A protein and the small-molecule ligand that binds it are described below.
Small molecule (SMILES): COc1ccc(F)cc1C(C)(C)C[C@@](O)(CNc1cc(C)cc2c1cnn2-c1cccc(C(=O)N2CCC[C@@H]2C(N)=O)c1)C(F)(F)F

Sequence of chain 1.E:
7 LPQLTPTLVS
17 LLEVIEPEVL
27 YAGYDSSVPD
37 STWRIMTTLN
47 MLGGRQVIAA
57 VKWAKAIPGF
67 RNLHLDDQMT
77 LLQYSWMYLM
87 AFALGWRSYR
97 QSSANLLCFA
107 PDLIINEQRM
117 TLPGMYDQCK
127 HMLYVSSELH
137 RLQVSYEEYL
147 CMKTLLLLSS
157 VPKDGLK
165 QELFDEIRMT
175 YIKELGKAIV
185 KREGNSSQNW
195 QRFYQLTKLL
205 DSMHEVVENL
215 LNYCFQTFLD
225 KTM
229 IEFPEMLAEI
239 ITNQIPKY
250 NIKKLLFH

Binding-site contacts:
Ligand atom F2 contacts residue LEU235 of chain 1.E at 3.6 Å.
Ligand atom C29 contacts residue ALA89 of chain 1.E at 3.5 Å (hydrophobic).
Ligand atom O4 contacts residue ARG93 of chain 1.E at 2.6 Å (salt-bridge).
Ligand atom C31 contacts residue GLN52 of chain 1.E at 3.5 Å.
Ligand atom N5 contacts residue GLU22 of chain 1.E at 3.5 Å (salt-bridge).
Ligand atom N5 contacts residue ALA89 of chain 1.E at 3.3 Å.
Ligand atom C28 contacts residue GLN52 of chain 1.E at 3.4 Å.
Ligand atom O3 contacts residue GLN52 of chain 1.E at 3.5 Å.
Ligand atom C1 contacts residue MET42 of chain 1.E at 3.2 Å (hydrophobic).
Ligand atom C4 contacts residue MET128 of chain 1.E at 3.6 Å (hydrophobic).
Ligand atom O3 contacts residue MET86 of chain 1.E at 3.1 Å.
Ligand atom F1 contacts residue LEU214 of chain 1.E at 3.4 Å.
Ligand atom C18 contacts residue PHE105 of chain 1.E at 3.7 Å (hydrophobic).
Ligand atom C11 contacts residue ASN46 of chain 1.E at 2.9 Å.
Ligand atom C16 contacts residue MET86 of chain 1.E at 3.7 Å (hydrophobic).
Ligand atom C17 contacts residue ALA87 of chain 1.E at 3.6 Å (hydrophobic).
Ligand atom C32 contacts residue GLN52 of chain 1.E at 3.4 Å.
Ligand atom N4 contacts residue ALA89 of chain 1.E at 3.3 Å.
Ligand atom C21 contacts residue PHE105 of chain 1.E at 3.6 Å (hydrophobic).
Ligand atom C23 contacts residue PHE105 of chain 1.E at 3.6 Å (hydrophobic).
Ligand atom O2 contacts residue ASN46 of chain 1.E at 3.0 Å (h-bond).
Ligand atom C17 contacts residue MET128 of chain 1.E at 3.6 Å (hydrophobic).
Ligand atom C17 contacts residue LEU90 of chain 1.E at 3.7 Å (hydrophobic).
Ligand atom C29 contacts residue LEU85 of chain 1.E at 3.6 Å (hydrophobic).
Ligand atom N3 contacts residue LEU48 of chain 1.E at 3.3 Å.
Ligand atom C10 contacts residue ASN46 of chain 1.E at 3.4 Å.
Ligand atom N2 contacts residue PHE105 of chain 1.E at 3.4 Å.
Ligand atom O2 contacts residue LEU45 of chain 1.E at 2.5 Å (h-bond).
Ligand atom C8 contacts residue ASN46 of chain 1.E at 3.5 Å.
Ligand atom C22 contacts residue GLN52 of chain 1.E at 3.1 Å.
Ligand atom C19 contacts residue PHE105 of chain 1.E at 3.4 Å (hydrophobic).
Ligand atom F2 contacts residue ASN46 of chain 1.E at 3.3 Å.
Ligand atom C26 contacts residue GLN52 of chain 1.E at 3.4 Å.
Ligand atom N2 contacts residue GLN52 of chain 1.E at 3.5 Å (h-bond).
Ligand atom C27 contacts residue GLN52 of chain 1.E at 3.1 Å.
Ligand atom C10 contacts residue MET42 of chain 1.E at 3.2 Å (hydrophobic).
Ligand atom N3 contacts residue GLN52 of chain 1.E at 2.8 Å (h-bond).
Ligand atom C25 contacts residue ALA89 of chain 1.E at 3.5 Å (hydrophobic).
Ligand atom C24 contacts residue ARG93 of chain 1.E at 3.6 Å.
Ligand atom C9 contacts residue CYS218 of chain 1.E at 3.2 Å (hydrophobic).